A protein and the small-molecule ligand that binds it are described below.
Small molecule (SMILES): Nc1ccn([C@H]2C[C@H](O)[C@@H](CO)O2)c(=O)n1

Sequence of chain 2.A:
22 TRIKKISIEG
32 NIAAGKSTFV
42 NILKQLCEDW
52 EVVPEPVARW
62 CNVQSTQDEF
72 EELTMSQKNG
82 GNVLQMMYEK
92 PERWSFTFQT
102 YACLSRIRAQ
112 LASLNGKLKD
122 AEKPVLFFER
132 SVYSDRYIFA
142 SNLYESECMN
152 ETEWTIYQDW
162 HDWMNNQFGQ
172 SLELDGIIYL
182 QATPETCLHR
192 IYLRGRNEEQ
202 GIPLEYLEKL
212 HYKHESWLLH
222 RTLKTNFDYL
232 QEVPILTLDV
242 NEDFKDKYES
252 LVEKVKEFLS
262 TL

Binding-site contacts:
Ligand atom C5 contacts residue ASP136 of chain 2.A at 4.0 Å.
Ligand atom C5' contacts residue ARG197 of chain 2.A at 4.0 Å.
Ligand atom C2 contacts residue PHE140 of chain 2.A at 3.4 Å (hydrophobic).
Ligand atom O3' contacts residue TYR89 of chain 2.A at 2.7 Å (h-bond).
Ligand atom C1' contacts residue LEU85 of chain 2.A at 4.0 Å (hydrophobic).
Ligand atom O2 contacts residue PHE140 of chain 2.A at 3.6 Å.
Ligand atom N3 contacts residue PHE99 of chain 2.A at 3.4 Å.
Ligand atom N4 contacts residue PHE140 of chain 2.A at 3.6 Å.
Ligand atom N3 contacts residue PHE140 of chain 2.A at 3.3 Å.
Ligand atom C1' contacts residue TYR89 of chain 2.A at 3.8 Å (hydrophobic).
Ligand atom C4 contacts residue PHE99 of chain 2.A at 4.0 Å (hydrophobic).
Ligand atom O4' contacts residue TRP61 of chain 2.A at 3.4 Å.
Ligand atom N1 contacts residue PHE140 of chain 2.A at 3.9 Å.
Ligand atom C4 contacts residue GLN100 of chain 2.A at 4.0 Å.
Ligand atom C4 contacts residue ASP136 of chain 2.A at 3.9 Å.
Ligand atom C2 contacts residue GLN100 of chain 2.A at 4.0 Å.
Ligand atom C3' contacts residue TYR89 of chain 2.A at 3.7 Å (hydrophobic).
Ligand atom C6 contacts residue ARG131 of chain 2.A at 3.8 Å.
Ligand atom O4' contacts residue LEU85 of chain 2.A at 3.7 Å.
Ligand atom O2 contacts residue PHE99 of chain 2.A at 3.6 Å.
Ligand atom C4 contacts residue PHE140 of chain 2.A at 3.5 Å (hydrophobic).
Ligand atom C6 contacts residue TRP61 of chain 2.A at 3.6 Å (hydrophobic).
Ligand atom C4' contacts residue GLU200 of chain 2.A at 3.8 Å.
Ligand atom N4 contacts residue ASP136 of chain 2.A at 2.9 Å (salt-bridge).
Ligand atom N3 contacts residue GLN100 of chain 2.A at 3.1 Å (h-bond).
Ligand atom O5' contacts residue GLU56 of chain 2.A at 2.6 Å (salt-bridge).
Ligand atom C5 contacts residue TRP61 of chain 2.A at 4.0 Å (hydrophobic).
Ligand atom C6 contacts residue GLU56 of chain 2.A at 3.8 Å.
Ligand atom C2' contacts residue TYR89 of chain 2.A at 3.5 Å (hydrophobic).
Ligand atom O2 contacts residue GLN100 of chain 2.A at 3.8 Å.
Ligand atom O3' contacts residue GLU200 of chain 2.A at 2.5 Å (salt-bridge).
Ligand atom O5' contacts residue ARG131 of chain 2.A at 2.9 Å (salt-bridge).
Ligand atom C5' contacts residue GLU56 of chain 2.A at 3.2 Å.
Ligand atom C5 contacts residue GLU56 of chain 2.A at 3.8 Å.
Ligand atom N4 contacts residue GLN100 of chain 2.A at 3.1 Å (h-bond).
Ligand atom O3' contacts residue LEU85 of chain 2.A at 4.0 Å.
Ligand atom C2 contacts residue PHE99 of chain 2.A at 3.5 Å (hydrophobic).
Ligand atom C3' contacts residue GLU200 of chain 2.A at 3.2 Å.
Ligand atom C2' contacts residue ILE33 of chain 2.A at 3.6 Å (hydrophobic).
Ligand atom O2 contacts residue MET88 of chain 2.A at 3.5 Å.